Binding-site contacts:
Ligand atom C2 contacts residue NI1 of chain 1.KA at 3.6 Å.
Ligand atom O3 contacts residue PRO498 of chain 1.F at 3.5 Å.
Ligand atom FE contacts residue CYS546 of chain 1.F at 2.2 Å.
Ligand atom C3 contacts residue CYS546 of chain 1.F at 3.0 Å (hydrophobic).
Ligand atom N2 contacts residue CYS75 of chain 1.F at 3.4 Å.
Ligand atom C2 contacts residue ARG476 of chain 1.F at 3.5 Å.
Ligand atom O3 contacts residue VAL78 of chain 1.F at 3.6 Å.
Ligand atom O3 contacts residue HIS79 of chain 1.F at 3.5 Å (h-bond).
Ligand atom C1 contacts residue NI1 of chain 1.KA at 3.6 Å.
Ligand atom C3 contacts residue HIS79 of chain 1.F at 3.6 Å.
Ligand atom O3 contacts residue CYS75 of chain 1.F at 4.0 Å.
Ligand atom N1 contacts residue VAL497 of chain 1.F at 3.6 Å.
Ligand atom O3 contacts residue CYS546 of chain 1.F at 3.9 Å.
Ligand atom N2 contacts residue PRO475 of chain 1.F at 3.6 Å.
Ligand atom O3 contacts residue LEU479 of chain 1.F at 3.6 Å.
Ligand atom FE contacts residue CSO543 of chain 1.F at 4.0 Å.
Ligand atom C1 contacts residue SER499 of chain 1.F at 3.7 Å.
Ligand atom C1 contacts residue ARG476 of chain 1.F at 3.7 Å.
Ligand atom C3 contacts residue CYS75 of chain 1.F at 3.1 Å (hydrophobic).
Ligand atom C2 contacts residue CYS75 of chain 1.F at 3.0 Å (hydrophobic).
Ligand atom C1 contacts residue CSO543 of chain 1.F at 3.6 Å.
Ligand atom C2 contacts residue ALA474 of chain 1.F at 4.0 Å (hydrophobic).
Ligand atom C3 contacts residue PRO498 of chain 1.F at 3.7 Å (hydrophobic).
Ligand atom C3 contacts residue VAL497 of chain 1.F at 3.5 Å (hydrophobic).
Ligand atom C1 contacts residue CYS546 of chain 1.F at 3.0 Å (hydrophobic).
Ligand atom C1 contacts residue VAL497 of chain 1.F at 3.5 Å (hydrophobic).
Ligand atom C1 contacts residue PRO498 of chain 1.F at 3.6 Å (hydrophobic).
Ligand atom FE contacts residue NI1 of chain 1.KA at 2.5 Å.
Ligand atom C3 contacts residue NI1 of chain 1.KA at 4.0 Å.
Ligand atom N2 contacts residue ARG476 of chain 1.F at 3.0 Å (salt-bridge).
Ligand atom N1 contacts residue ARG476 of chain 1.F at 3.7 Å.
Ligand atom FE contacts residue CYS75 of chain 1.F at 2.2 Å.
Ligand atom C3 contacts residue VAL78 of chain 1.F at 3.8 Å (hydrophobic).
Ligand atom N1 contacts residue SER499 of chain 1.F at 2.8 Å (h-bond).
Ligand atom N1 contacts residue PRO498 of chain 1.F at 3.4 Å.
Ligand atom N1 contacts residue CSO543 of chain 1.F at 3.7 Å.
Ligand atom O3 contacts residue ALA474 of chain 1.F at 3.8 Å.
Ligand atom N1 contacts residue CYS546 of chain 1.F at 3.5 Å.
Ligand atom O3 contacts residue VAL497 of chain 1.F at 3.3 Å.
Ligand atom N2 contacts residue ALA474 of chain 1.F at 3.6 Å.

Sequence of chain 1.F:
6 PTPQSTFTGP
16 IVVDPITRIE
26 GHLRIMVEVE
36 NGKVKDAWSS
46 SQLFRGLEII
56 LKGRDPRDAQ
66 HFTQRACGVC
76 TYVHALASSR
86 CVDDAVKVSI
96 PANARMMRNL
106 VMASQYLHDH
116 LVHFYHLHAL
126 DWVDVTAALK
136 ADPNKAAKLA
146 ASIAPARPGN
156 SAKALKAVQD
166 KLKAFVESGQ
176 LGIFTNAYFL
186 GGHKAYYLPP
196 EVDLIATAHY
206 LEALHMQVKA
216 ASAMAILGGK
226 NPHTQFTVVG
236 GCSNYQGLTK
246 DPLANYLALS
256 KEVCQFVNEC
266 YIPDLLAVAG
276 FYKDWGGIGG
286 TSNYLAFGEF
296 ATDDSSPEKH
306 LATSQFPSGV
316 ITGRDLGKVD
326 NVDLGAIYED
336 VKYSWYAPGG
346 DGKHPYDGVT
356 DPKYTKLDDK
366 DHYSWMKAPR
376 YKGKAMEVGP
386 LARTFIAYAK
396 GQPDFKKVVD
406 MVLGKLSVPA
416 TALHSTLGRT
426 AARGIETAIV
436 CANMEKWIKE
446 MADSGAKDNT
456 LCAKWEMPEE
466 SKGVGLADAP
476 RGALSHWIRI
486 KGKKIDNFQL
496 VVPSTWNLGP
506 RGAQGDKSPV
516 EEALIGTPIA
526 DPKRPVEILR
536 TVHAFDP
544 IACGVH

This protein binds this small molecule.
Small molecule (SMILES): N#C[Fe](=C=O)C#N